Sequence of chain 1.C:
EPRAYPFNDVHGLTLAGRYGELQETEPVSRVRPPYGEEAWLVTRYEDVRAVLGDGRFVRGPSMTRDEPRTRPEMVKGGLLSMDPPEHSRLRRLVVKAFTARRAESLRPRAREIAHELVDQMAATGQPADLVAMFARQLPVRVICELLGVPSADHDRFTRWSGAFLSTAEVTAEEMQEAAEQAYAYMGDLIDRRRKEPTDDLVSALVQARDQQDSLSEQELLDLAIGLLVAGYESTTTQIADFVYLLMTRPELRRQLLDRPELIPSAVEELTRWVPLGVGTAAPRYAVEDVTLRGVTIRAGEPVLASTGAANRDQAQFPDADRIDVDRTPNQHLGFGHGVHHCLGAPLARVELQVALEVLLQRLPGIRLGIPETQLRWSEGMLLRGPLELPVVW

The small molecule below binds the protein below.
Small molecule (SMILES): CC[C@H]1OC(=O)/C=C/[C@H](C)[C@@H](O[C@@H]2O[C@H](C)C[C@H](N(C)C)[C@H]2O)[C@@H](C)C[C@@H](C)C(=O)/C=C/C=C/[C@@H]1CO[C@@H]1O[C@H](C)[C@@H](O)[C@@H](OC)[C@H]1OC

Binding-site contacts:
Ligand atom C34 contacts residue GLY250 of chain 1.C at 3.4 Å.
Ligand atom O10 contacts residue LEU104 of chain 1.C at 3.6 Å.
Ligand atom O10 contacts residue GLY102 of chain 1.C at 3.4 Å.
Ligand atom C37 contacts residue VAL99 of chain 1.C at 3.7 Å (hydrophobic).
Ligand atom O10 contacts residue GLY101 of chain 1.C at 2.8 Å (h-bond).
Ligand atom C32 contacts residue HEM1 of chain 1.P at 3.5 Å.
Ligand atom O5 contacts residue VAL99 of chain 1.C at 3.6 Å.
Ligand atom O8 contacts residue ALA254 of chain 1.C at 3.6 Å.
Ligand atom O6 contacts residue LEU406 of chain 1.C at 3.8 Å.
Ligand atom C22 contacts residue VAL99 of chain 1.C at 3.8 Å (hydrophobic).
Ligand atom O2 contacts residue MET199 of chain 1.C at 3.5 Å (h-bond).
Ligand atom C21 contacts residue ARG95 of chain 1.C at 3.7 Å.
Ligand atom C7 contacts residue PHE188 of chain 1.C at 3.8 Å (hydrophobic).
Ligand atom C23 contacts residue PHE188 of chain 1.C at 3.7 Å (hydrophobic).
Ligand atom O6 contacts residue GLU257 of chain 1.C at 3.7 Å.
Ligand atom C37 contacts residue GLY101 of chain 1.C at 3.4 Å.
Ligand atom C3 contacts residue VAL99 of chain 1.C at 3.8 Å (hydrophobic).
Ligand atom C8 contacts residue MET199 of chain 1.C at 3.5 Å (hydrophobic).
Ligand atom C19 contacts residue GLU97 of chain 1.C at 3.6 Å.
Ligand atom O4 contacts residue GLU97 of chain 1.C at 3.8 Å.
Ligand atom C12 contacts residue GLU97 of chain 1.C at 3.6 Å.
Ligand atom C7 contacts residue MET199 of chain 1.C at 3.8 Å (hydrophobic).
Ligand atom C9 contacts residue VAL99 of chain 1.C at 3.7 Å (hydrophobic).
Ligand atom C21 contacts residue GLU97 of chain 1.C at 3.8 Å.
Ligand atom C16 contacts residue ALA196 of chain 1.C at 3.6 Å (hydrophobic).
Ligand atom O9 contacts residue ALA254 of chain 1.C at 3.8 Å.
Ligand atom O5 contacts residue LEU406 of chain 1.C at 3.4 Å.
Ligand atom C10 contacts residue VAL99 of chain 1.C at 3.7 Å (hydrophobic).
Ligand atom C24 contacts residue LEU406 of chain 1.C at 3.4 Å (hydrophobic).
Ligand atom C28 contacts residue VAL253 of chain 1.C at 3.7 Å (hydrophobic).
Ligand atom C27 contacts residue GLU257 of chain 1.C at 3.3 Å.
Ligand atom C2 contacts residue VAL253 of chain 1.C at 3.7 Å (hydrophobic).
Ligand atom C21 contacts residue SER190 of chain 1.C at 3.6 Å.
Ligand atom C35 contacts residue LEU104 of chain 1.C at 3.9 Å (hydrophobic).
Ligand atom N contacts residue VAL194 of chain 1.C at 3.9 Å.
Ligand atom C16 contacts residue THR195 of chain 1.C at 3.9 Å.
Ligand atom C18 contacts residue GLU97 of chain 1.C at 3.8 Å.
Ligand atom C29 contacts residue VAL253 of chain 1.C at 3.2 Å (hydrophobic).
Ligand atom C35 contacts residue GLY101 of chain 1.C at 3.8 Å.
Ligand atom C16 contacts residue VAL194 of chain 1.C at 3.0 Å (hydrophobic).